Sequence of chain 1.I:
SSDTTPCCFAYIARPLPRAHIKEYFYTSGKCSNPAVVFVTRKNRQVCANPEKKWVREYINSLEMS

Binding-site contacts:
Ligand atom C5 contacts residue PHE25 of chain 1.H at 3.6 Å (hydrophobic).
Ligand atom O5 contacts residue SER1 of chain 1.I at 2.3 Å (h-bond).
Ligand atom C6 contacts residue GLN45 of chain 1.H at 4.1 Å.
Ligand atom C3 contacts residue PRO6 of chain 1.H at 3.7 Å (hydrophobic).
Ligand atom C5 contacts residue SER1 of chain 1.I at 3.6 Å.
Ligand atom C1 contacts residue SER1 of chain 1.I at 1.4 Å.
Ligand atom C4 contacts residue SER1 of chain 1.I at 4.2 Å.
Ligand atom C6 contacts residue SER1 of chain 1.I at 4.3 Å.
Ligand atom O2 contacts residue BGC1 of chain 1.QA at 4.0 Å.
Ligand atom O6 contacts residue PHE25 of chain 1.H at 4.1 Å.
Ligand atom O2 contacts residue SER2 of chain 1.I at 3.6 Å.
Ligand atom O4 contacts residue GLN45 of chain 1.H at 4.4 Å.
Ligand atom C6 contacts residue PHE25 of chain 1.H at 4.5 Å (hydrophobic).
Ligand atom O6 contacts residue GLU23 of chain 1.H at 3.7 Å.
Ligand atom O6 contacts residue SER1 of chain 1.I at 4.5 Å.
Ligand atom O6 contacts residue VAL39 of chain 1.H at 4.1 Å.
Ligand atom O5 contacts residue PHE25 of chain 1.H at 3.6 Å.
Ligand atom C1 contacts residue SER2 of chain 1.I at 4.3 Å.
Ligand atom O3 contacts residue PRO6 of chain 1.H at 3.3 Å.
Ligand atom C2 contacts residue SER1 of chain 1.I at 2.4 Å.
Ligand atom C5 contacts residue GLN45 of chain 1.H at 3.6 Å.
Ligand atom C4 contacts residue GLN45 of chain 1.H at 3.6 Å.
Ligand atom O2 contacts residue SER1 of chain 1.I at 2.5 Å (h-bond).
Ligand atom C3 contacts residue SER1 of chain 1.I at 3.6 Å.

A protein and the small-molecule ligand that binds it are described below.
Small molecule (SMILES): OC[C@H]1O[C@H](O)[C@H](O)[C@@H](O)[C@H]1O

Sequence of chain 1.H:
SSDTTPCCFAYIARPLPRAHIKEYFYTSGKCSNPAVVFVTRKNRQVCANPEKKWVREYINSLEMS